Sequence of chain 2.A:
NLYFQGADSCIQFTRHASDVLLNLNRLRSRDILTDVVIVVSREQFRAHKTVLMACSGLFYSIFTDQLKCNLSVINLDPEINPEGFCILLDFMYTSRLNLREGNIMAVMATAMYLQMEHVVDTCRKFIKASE

Sequence of chain 1.A:
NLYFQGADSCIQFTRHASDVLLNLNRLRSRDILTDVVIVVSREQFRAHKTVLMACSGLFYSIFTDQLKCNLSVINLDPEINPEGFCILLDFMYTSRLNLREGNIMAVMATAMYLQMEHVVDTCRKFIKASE

Binding-site contacts:
Ligand atom N2 contacts residue MET66 of chain 1.A at 3.7 Å.
Ligand atom C11 contacts residue CYS68 of chain 1.A at 3.6 Å (hydrophobic).
Ligand atom C11 contacts residue EDO1 of chain 2.G at 3.5 Å.
Ligand atom C5 contacts residue TYR73 of chain 1.A at 3.9 Å (hydrophobic).
Ligand atom N contacts residue TYR73 of chain 1.A at 3.9 Å.
Ligand atom C2 contacts residue ASN36 of chain 2.A at 3.9 Å.
Ligand atom C3 contacts residue ASN36 of chain 2.A at 3.2 Å.
Ligand atom N3 contacts residue TYR73 of chain 1.A at 3.5 Å.
Ligand atom N4 contacts residue MET66 of chain 1.A at 2.8 Å (h-bond).
Ligand atom N2 contacts residue ASN36 of chain 2.A at 3.3 Å.
Ligand atom F contacts residue SER69 of chain 1.A at 3.9 Å.
Ligand atom C10 contacts residue ALA67 of chain 1.A at 3.6 Å (hydrophobic).
Ligand atom C8 contacts residue GLN128 of chain 1.A at 3.7 Å.
Ligand atom C4 contacts residue TYR73 of chain 1.A at 3.5 Å (hydrophobic).
Ligand atom C10 contacts residue EDO1 of chain 2.G at 3.3 Å.
Ligand atom C2 contacts residue TYR73 of chain 1.A at 3.5 Å (hydrophobic).
Ligand atom C10 contacts residue EDO1 of chain 2.D at 3.4 Å.
Ligand atom C9 contacts residue CYS68 of chain 1.A at 3.8 Å (hydrophobic).
Ligand atom N2 contacts residue TYR73 of chain 1.A at 3.7 Å.
Ligand atom N1 contacts residue ASN36 of chain 2.A at 3.9 Å.
Ligand atom C4 contacts residue MET66 of chain 1.A at 3.8 Å (hydrophobic).
Ligand atom C10 contacts residue CYS68 of chain 1.A at 3.6 Å (hydrophobic).
Ligand atom N3 contacts residue ASN36 of chain 2.A at 3.7 Å.
Ligand atom C9 contacts residue EDO1 of chain 2.G at 3.9 Å.
Ligand atom C3 contacts residue TYR73 of chain 1.A at 3.8 Å (hydrophobic).
Ligand atom C3 contacts residue LEU40 of chain 2.A at 3.8 Å (hydrophobic).
Ligand atom C11 contacts residue ASN36 of chain 2.A at 3.5 Å.
Ligand atom F contacts residue GLY70 of chain 1.A at 3.2 Å.
Ligand atom C5 contacts residue GLY70 of chain 1.A at 3.9 Å.
Ligand atom C11 contacts residue ALA67 of chain 1.A at 3.2 Å (hydrophobic).
Ligand atom C5 contacts residue MET66 of chain 1.A at 3.3 Å (hydrophobic).
Ligand atom N1 contacts residue TYR73 of chain 1.A at 3.7 Å.
Ligand atom C6 contacts residue SER69 of chain 1.A at 3.9 Å.
Ligand atom C5 contacts residue SER69 of chain 1.A at 3.7 Å.
Ligand atom N4 contacts residue ASN36 of chain 2.A at 3.9 Å.
Ligand atom C7 contacts residue GLY70 of chain 1.A at 3.6 Å.
Ligand atom C11 contacts residue SER69 of chain 1.A at 3.9 Å.
Ligand atom F contacts residue GLN128 of chain 1.A at 3.7 Å.
Ligand atom N1 contacts residue ARG39 of chain 2.A at 3.5 Å.
Ligand atom N4 contacts residue TYR73 of chain 1.A at 3.8 Å.

A small-molecule ligand and the protein it binds are described below.
Small molecule (SMILES): Cc1cc(NCc2ccccc2F)n2ncnc2n1